Sequence of chain 1.A:
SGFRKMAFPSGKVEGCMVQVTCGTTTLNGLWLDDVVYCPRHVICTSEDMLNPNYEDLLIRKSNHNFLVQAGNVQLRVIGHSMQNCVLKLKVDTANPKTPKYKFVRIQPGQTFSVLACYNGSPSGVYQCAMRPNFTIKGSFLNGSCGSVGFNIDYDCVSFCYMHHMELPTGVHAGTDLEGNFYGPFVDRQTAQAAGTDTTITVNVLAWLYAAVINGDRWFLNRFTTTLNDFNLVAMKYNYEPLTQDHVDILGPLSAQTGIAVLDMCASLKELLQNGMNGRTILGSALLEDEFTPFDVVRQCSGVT

Sequence of chain 2.A:
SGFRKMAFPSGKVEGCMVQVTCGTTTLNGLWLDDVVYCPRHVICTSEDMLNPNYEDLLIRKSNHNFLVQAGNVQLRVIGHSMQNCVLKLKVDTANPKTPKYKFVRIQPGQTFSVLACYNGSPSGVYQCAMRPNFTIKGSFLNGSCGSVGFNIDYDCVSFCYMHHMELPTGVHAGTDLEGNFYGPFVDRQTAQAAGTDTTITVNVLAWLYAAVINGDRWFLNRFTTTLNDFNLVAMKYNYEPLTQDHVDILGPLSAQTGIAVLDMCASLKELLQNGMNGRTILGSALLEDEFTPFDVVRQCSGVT

The small molecule below binds the protein below.
Small molecule (SMILES): Cc1ccncc1NC(=O)C1(c2cccc(Cl)c2)CC1

Binding-site contacts:
Ligand atom C3 contacts residue PHE140 of chain 2.A at 3.3 Å (hydrophobic).
Ligand atom C2 contacts residue LEU141 of chain 2.A at 3.6 Å (hydrophobic).
Ligand atom C13 contacts residue MET49 of chain 2.A at 3.5 Å (hydrophobic).
Ligand atom C4 contacts residue HIS163 of chain 2.A at 3.2 Å.
Ligand atom C14 contacts residue HIS164 of chain 2.A at 3.9 Å.
Ligand atom C5 contacts residue CYS145 of chain 2.A at 4.0 Å (hydrophobic).
Ligand atom C1 contacts residue ASN142 of chain 2.A at 3.8 Å.
Ligand atom C15 contacts residue HIS164 of chain 2.A at 3.3 Å.
Ligand atom C13 contacts residue ARG188 of chain 2.A at 3.6 Å.
Ligand atom C14 contacts residue MET49 of chain 2.A at 3.6 Å (hydrophobic).
Ligand atom N contacts residue GLU166 of chain 2.A at 3.6 Å.
Ligand atom C14 contacts residue MET165 of chain 2.A at 3.7 Å (hydrophobic).
Ligand atom C4 contacts residue GLU166 of chain 2.A at 3.7 Å.
Ligand atom C contacts residue ASN142 of chain 2.A at 3.8 Å.
Ligand atom C2 contacts residue ASN142 of chain 2.A at 3.7 Å.
Ligand atom CL contacts residue HIS41 of chain 2.A at 3.6 Å.
Ligand atom C11 contacts residue MET49 of chain 2.A at 4.0 Å (hydrophobic).
Ligand atom CL contacts residue ASP187 of chain 2.A at 3.1 Å.
Ligand atom C4 contacts residue CYS145 of chain 2.A at 3.8 Å (hydrophobic).
Ligand atom O contacts residue GLU166 of chain 2.A at 3.3 Å (salt-bridge).
Ligand atom N contacts residue HIS163 of chain 2.A at 2.8 Å (h-bond).
Ligand atom C4 contacts residue MET165 of chain 2.A at 4.0 Å (hydrophobic).
Ligand atom C8 contacts residue HIS41 of chain 2.A at 3.7 Å.
Ligand atom N1 contacts residue CYS145 of chain 2.A at 3.6 Å.
Ligand atom C2 contacts residue GLU166 of chain 2.A at 3.5 Å.
Ligand atom C12 contacts residue MET49 of chain 2.A at 3.7 Å (hydrophobic).
Ligand atom C13 contacts residue GLN189 of chain 2.A at 3.9 Å.
Ligand atom N contacts residue PHE140 of chain 2.A at 3.8 Å.
Ligand atom C3 contacts residue HIS163 of chain 2.A at 3.9 Å.
Ligand atom C12 contacts residue ARG188 of chain 2.A at 3.8 Å.
Ligand atom C2 contacts residue PHE140 of chain 2.A at 3.8 Å (hydrophobic).
Ligand atom C12 contacts residue GLN189 of chain 2.A at 3.7 Å.
Ligand atom CL contacts residue HIS164 of chain 2.A at 3.7 Å.
Ligand atom C13 contacts residue MET165 of chain 2.A at 3.5 Å (hydrophobic).
Ligand atom O contacts residue MET165 of chain 2.A at 3.6 Å.
Ligand atom C3 contacts residue LEU141 of chain 2.A at 3.9 Å (hydrophobic).
Ligand atom CL contacts residue MET165 of chain 2.A at 3.6 Å.
Ligand atom C3 contacts residue GLU166 of chain 2.A at 3.5 Å.
Ligand atom C15 contacts residue HIS41 of chain 2.A at 3.7 Å.
Ligand atom C15 contacts residue MET49 of chain 2.A at 3.9 Å (hydrophobic).